This protein binds this small molecule.
Small molecule (SMILES): CC(=O)N[C@H]1[C@H](O[C@H]2[C@H](O[C@@H]3O[C@@H](C)[C@@H](O)[C@@H](O)[C@@H]3O)[C@@H](NC(C)=O)CO[C@@H]2CO[C@@H]2O[C@@H](C)[C@@H](O)[C@@H](O)[C@@H]2O)O[C@H](CO)[C@@H](O)[C@@H]1O

Binding-site contacts:
Ligand atom C5 contacts residue ASN15 of chain 1.C at 3.6 Å.
Ligand atom C4 contacts residue ASN15 of chain 1.C at 4.3 Å.
Ligand atom C5 contacts residue ASN105 of chain 1.C at 4.5 Å.
Ligand atom C3 contacts residue ASN15 of chain 1.C at 3.8 Å.
Ligand atom O5 contacts residue ASN105 of chain 1.C at 4.4 Å.
Ligand atom C8 contacts residue ASN15 of chain 1.C at 4.5 Å.
Ligand atom C7 contacts residue ASN15 of chain 1.C at 3.4 Å.
Ligand atom O5 contacts residue ASN15 of chain 1.C at 2.4 Å (h-bond).
Ligand atom C1 contacts residue ASN105 of chain 1.C at 4.2 Å.
Ligand atom C1 contacts residue ASN15 of chain 1.C at 1.4 Å.
Ligand atom N2 contacts residue ASN15 of chain 1.C at 2.9 Å (h-bond).
Ligand atom C2 contacts residue ASN15 of chain 1.C at 2.5 Å.
Ligand atom O7 contacts residue ASN15 of chain 1.C at 3.5 Å (h-bond).

Sequence of chain 1.C:
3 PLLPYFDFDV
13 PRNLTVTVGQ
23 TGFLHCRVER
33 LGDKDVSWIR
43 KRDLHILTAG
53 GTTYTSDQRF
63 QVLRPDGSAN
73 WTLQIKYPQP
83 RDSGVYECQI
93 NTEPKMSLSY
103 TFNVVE